A small-molecule ligand and the protein it binds are described below.
Small molecule (SMILES): CC(C)C[C@H](N)C(=O)N1CCC[C@H]1C(=O)N[C@@H](CCC(=O)O)C(=O)N[C@H](C(=O)NCC=O)[C@@H](C)O.O

Binding-site contacts:
Ligand atom O contacts residue SER55 of chain 1.A at 4.0 Å.
Ligand atom CD contacts residue SER55 of chain 1.A at 3.5 Å.
Ligand atom OXT contacts residue GLU44 of chain 1.A at 3.9 Å.
Ligand atom CG contacts residue SER55 of chain 1.A at 3.2 Å.
Ligand atom OE2 contacts residue GLU44 of chain 1.A at 2.9 Å (salt-bridge).
Ligand atom C contacts residue ARG136 of chain 1.A at 3.5 Å.
Ligand atom OXT contacts residue ALA43 of chain 1.A at 2.2 Å.
Ligand atom CD contacts residue LEU108 of chain 1.A at 3.5 Å (hydrophobic).
Ligand atom N contacts residue ILE121 of chain 1.A at 4.1 Å.
Ligand atom O contacts residue ALA31 of chain 1.A at 3.3 Å (h-bond).
Ligand atom N contacts residue ILE121 of chain 1.A at 3.7 Å.
Ligand atom O contacts residue ILE121 of chain 1.A at 3.8 Å.
Ligand atom O contacts residue ARG136 of chain 1.A at 2.8 Å (salt-bridge).
Ligand atom O contacts residue THR119 of chain 1.A at 3.8 Å.
Ligand atom CA contacts residue TRP133 of chain 1.A at 3.8 Å (hydrophobic).
Ligand atom CB contacts residue ARG136 of chain 1.A at 4.0 Å.
Ligand atom OXT contacts residue ALA31 of chain 1.A at 3.9 Å.
Ligand atom C contacts residue GLN111 of chain 1.A at 3.4 Å.
Ligand atom CA contacts residue GLN111 of chain 1.A at 4.1 Å.
Ligand atom CB contacts residue ILE121 of chain 1.A at 3.5 Å (hydrophobic).
Ligand atom CA contacts residue ARG136 of chain 1.A at 3.2 Å.
Ligand atom CB contacts residue SER55 of chain 1.A at 3.9 Å.
Ligand atom O contacts residue TRP133 of chain 1.A at 3.0 Å.
Ligand atom CA contacts residue ALA57 of chain 1.A at 3.4 Å (hydrophobic).
Ligand atom C contacts residue ARG136 of chain 1.A at 3.8 Å.
Ligand atom C contacts residue ILE121 of chain 1.A at 4.0 Å (hydrophobic).
Ligand atom O contacts residue GLN111 of chain 1.A at 2.8 Å (h-bond).
Ligand atom CA contacts residue ALA31 of chain 1.A at 3.7 Å (hydrophobic).
Ligand atom OE1 contacts residue ALA43 of chain 1.A at 4.0 Å.
Ligand atom O contacts residue ARG136 of chain 1.A at 2.8 Å.
Ligand atom N contacts residue GLN111 of chain 1.A at 4.0 Å.
Ligand atom C contacts residue ALA31 of chain 1.A at 3.1 Å (hydrophobic).
Ligand atom N contacts residue GLN111 of chain 1.A at 3.6 Å (h-bond).
Ligand atom OE1 contacts residue GLU44 of chain 1.A at 2.6 Å (salt-bridge).
Ligand atom CG contacts residue LEU108 of chain 1.A at 4.0 Å (hydrophobic).
Ligand atom CD contacts residue GLU44 of chain 1.A at 3.0 Å.
Ligand atom CG2 contacts residue ARG136 of chain 1.A at 3.7 Å.
Ligand atom OE2 contacts residue SER55 of chain 1.A at 3.3 Å (h-bond).
Ligand atom C contacts residue TRP133 of chain 1.A at 3.1 Å (hydrophobic).
Ligand atom O contacts residue TRP133 of chain 1.A at 4.0 Å.

Sequence of chain 1.A:
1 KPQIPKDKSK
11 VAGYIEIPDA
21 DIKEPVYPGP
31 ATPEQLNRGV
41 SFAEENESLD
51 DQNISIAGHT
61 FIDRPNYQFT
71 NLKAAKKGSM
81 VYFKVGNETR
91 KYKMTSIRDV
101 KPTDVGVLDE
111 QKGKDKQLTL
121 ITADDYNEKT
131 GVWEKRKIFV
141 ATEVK